Sequence of chain 1.A:
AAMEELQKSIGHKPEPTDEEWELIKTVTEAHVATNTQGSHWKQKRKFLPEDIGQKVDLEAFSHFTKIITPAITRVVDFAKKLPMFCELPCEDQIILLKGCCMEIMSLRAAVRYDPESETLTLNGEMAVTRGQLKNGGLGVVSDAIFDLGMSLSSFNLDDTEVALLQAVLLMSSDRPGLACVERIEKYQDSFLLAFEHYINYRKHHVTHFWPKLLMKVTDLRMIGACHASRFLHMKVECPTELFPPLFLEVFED

Binding-site contacts:
Ligand atom C1 contacts residue ASN133 of chain 1.A at 4.0 Å.
Ligand atom O1 contacts residue LEU148 of chain 1.A at 3.7 Å.
Ligand atom C12 contacts residue MET112 of chain 1.A at 3.7 Å (hydrophobic).
Ligand atom O1 contacts residue PHE257 of chain 1.A at 3.6 Å.
Ligand atom C13 contacts residue ASN133 of chain 1.A at 3.8 Å.
Ligand atom I3 contacts residue MET112 of chain 1.A at 3.9 Å.
Ligand atom O1 contacts residue HIS237 of chain 1.A at 2.6 Å (h-bond).
Ligand atom O4 contacts residue ASN133 of chain 1.A at 3.7 Å.
Ligand atom O3 contacts residue ARG122 of chain 1.A at 2.9 Å (salt-bridge).
Ligand atom C11 contacts residue MET115 of chain 1.A at 3.2 Å (hydrophobic).
Ligand atom C8 contacts residue LEU148 of chain 1.A at 3.6 Å (hydrophobic).
Ligand atom C6 contacts residue LEU148 of chain 1.A at 3.8 Å (hydrophobic).
Ligand atom C7 contacts residue LEU132 of chain 1.A at 3.8 Å (hydrophobic).
Ligand atom C5 contacts residue LEU132 of chain 1.A at 3.8 Å (hydrophobic).
Ligand atom C10 contacts residue HIS237 of chain 1.A at 3.4 Å.
Ligand atom C3 contacts residue ASN133 of chain 1.A at 3.4 Å.
Ligand atom O4 contacts residue ARG118 of chain 1.A at 3.8 Å.
Ligand atom C14 contacts residue ARG118 of chain 1.A at 4.1 Å.
Ligand atom O3 contacts residue THR131 of chain 1.A at 3.9 Å.
Ligand atom I3 contacts residue ILE155 of chain 1.A at 3.5 Å.
Ligand atom C10 contacts residue MET112 of chain 1.A at 3.6 Å (hydrophobic).
Ligand atom I1 contacts residue PHE74 of chain 1.A at 3.3 Å.
Ligand atom O3 contacts residue ALA119 of chain 1.A at 3.9 Å.
Ligand atom O4 contacts residue ARG122 of chain 1.A at 3.2 Å (salt-bridge).
Ligand atom C8 contacts residue HIS237 of chain 1.A at 3.4 Å.
Ligand atom C11 contacts residue ALA119 of chain 1.A at 3.7 Å (hydrophobic).
Ligand atom O3 contacts residue ASN133 of chain 1.A at 2.9 Å (h-bond).
Ligand atom C13 contacts residue MET115 of chain 1.A at 3.5 Å (hydrophobic).
Ligand atom C13 contacts residue ALA81 of chain 1.A at 4.0 Å (hydrophobic).
Ligand atom I2 contacts residue MET244 of chain 1.A at 3.8 Å.
Ligand atom C3 contacts residue ALA81 of chain 1.A at 3.7 Å (hydrophobic).
Ligand atom O3 contacts residue LEU132 of chain 1.A at 3.5 Å.
Ligand atom O1 contacts residue MET244 of chain 1.A at 3.5 Å.
Ligand atom C1 contacts residue MET115 of chain 1.A at 3.8 Å (hydrophobic).
Ligand atom C14 contacts residue ARG122 of chain 1.A at 3.6 Å.
Ligand atom I2 contacts residue PHE71 of chain 1.A at 3.8 Å.
Ligand atom I1 contacts residue ILE78 of chain 1.A at 3.8 Å.
Ligand atom I1 contacts residue ILE77 of chain 1.A at 3.8 Å.
Ligand atom C14 contacts residue ASN133 of chain 1.A at 3.4 Å.
Ligand atom C14 contacts residue MET115 of chain 1.A at 4.0 Å (hydrophobic).

This protein binds this small molecule.
Small molecule (SMILES): O=C(O)Cc1cc(I)c(Oc2ccc(O)c(I)c2)c(I)c1